Binding-site contacts:
Ligand atom O14 contacts residue THR199 of chain 1.A at 3.1 Å (h-bond).
Ligand atom S7 contacts residue THR198 of chain 1.A at 3.8 Å.
Ligand atom S7 contacts residue HIS91 of chain 1.A at 3.9 Å.
Ligand atom N10 contacts residue HIS93 of chain 1.A at 3.1 Å (h-bond).
Ligand atom O8 contacts residue HIS91 of chain 1.A at 3.7 Å.
Ligand atom O9 contacts residue LEU197 of chain 1.A at 3.4 Å.
Ligand atom O18 contacts residue GLN89 of chain 1.A at 3.2 Å (h-bond).
Ligand atom O8 contacts residue VAL141 of chain 1.A at 3.7 Å.
Ligand atom CL1 contacts residue VAL119 of chain 1.A at 3.9 Å.
Ligand atom O8 contacts residue ZN1 of chain 1.E at 3.1 Å.
Ligand atom C15 contacts residue PRO200 of chain 1.A at 3.5 Å (hydrophobic).
Ligand atom CL1 contacts residue LEU197 of chain 1.A at 3.9 Å.
Ligand atom N10 contacts residue THR198 of chain 1.A at 2.8 Å (h-bond).
Ligand atom C12 contacts residue THR199 of chain 1.A at 3.1 Å.
Ligand atom C4 contacts residue THR199 of chain 1.A at 3.4 Å.
Ligand atom O8 contacts residue TRP208 of chain 1.A at 3.5 Å.
Ligand atom N10 contacts residue HIS117 of chain 1.A at 3.1 Å (h-bond).
Ligand atom C21 contacts residue SER133 of chain 1.A at 3.6 Å.
Ligand atom O14 contacts residue PRO200 of chain 1.A at 3.9 Å.
Ligand atom C2 contacts residue LEU197 of chain 1.A at 3.9 Å (hydrophobic).
Ligand atom O8 contacts residue HIS117 of chain 1.A at 3.3 Å (h-bond).
Ligand atom CL1 contacts residue VAL141 of chain 1.A at 3.4 Å.
Ligand atom N10 contacts residue ZN1 of chain 1.E at 1.7 Å.
Ligand atom O9 contacts residue TRP208 of chain 1.A at 3.2 Å.
Ligand atom C5 contacts residue THR199 of chain 1.A at 3.3 Å.
Ligand atom O9 contacts residue THR198 of chain 1.A at 2.9 Å (h-bond).
Ligand atom C1 contacts residue LEU197 of chain 1.A at 3.7 Å (hydrophobic).
Ligand atom S7 contacts residue HIS117 of chain 1.A at 3.9 Å.
Ligand atom C5 contacts residue HIS91 of chain 1.A at 3.8 Å.
Ligand atom N10 contacts residue HIS91 of chain 1.A at 3.2 Å (h-bond).
Ligand atom C2 contacts residue VAL119 of chain 1.A at 3.9 Å (hydrophobic).
Ligand atom N10 contacts residue GLU104 of chain 1.A at 3.8 Å.
Ligand atom C20 contacts residue LEU197 of chain 1.A at 3.8 Å (hydrophobic).
Ligand atom S16 contacts residue GLN89 of chain 1.A at 3.9 Å.
Ligand atom O17 contacts residue GLN89 of chain 1.A at 3.9 Å.
Ligand atom S7 contacts residue ZN1 of chain 1.E at 3.0 Å.
Ligand atom O13 contacts residue THR199 of chain 1.A at 3.3 Å (h-bond).
Ligand atom C1 contacts residue VAL119 of chain 1.A at 3.9 Å (hydrophobic).
Ligand atom C15 contacts residue THR199 of chain 1.A at 3.6 Å.
Ligand atom C22 contacts residue PRO201 of chain 1.A at 3.7 Å (hydrophobic).

A protein and the small-molecule ligand that binds it are described below.
Small molecule (SMILES): COC(=O)c1cc(S(N)(=O)=O)c(Cl)cc1S(=O)(=O)c1ccccc1

Sequence of chain 1.A:
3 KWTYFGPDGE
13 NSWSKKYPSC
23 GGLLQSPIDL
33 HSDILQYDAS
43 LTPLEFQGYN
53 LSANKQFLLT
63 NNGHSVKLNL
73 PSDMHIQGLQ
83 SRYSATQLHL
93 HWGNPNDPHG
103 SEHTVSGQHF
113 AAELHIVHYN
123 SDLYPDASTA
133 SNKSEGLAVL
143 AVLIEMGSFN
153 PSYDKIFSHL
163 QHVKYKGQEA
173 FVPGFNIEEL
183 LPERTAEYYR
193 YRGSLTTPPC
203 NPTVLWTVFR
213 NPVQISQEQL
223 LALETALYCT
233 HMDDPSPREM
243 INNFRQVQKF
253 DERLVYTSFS